A small-molecule ligand and the protein it binds are described below.
Small molecule (SMILES): Cc1cn([C@H]2C[C@H](OP(=O)(O)O)[C@@H](COP(=O)(O)O)O2)c(=O)[nH]c1=O

Binding-site contacts:
Ligand atom C5' contacts residue TYR107 of chain 1.A at 3.6 Å (hydrophobic).
Ligand atom O2 contacts residue TYR109 of chain 1.A at 4.0 Å.
Ligand atom O4P contacts residue ARG35 of chain 1.A at 2.9 Å (salt-bridge).
Ligand atom C5' contacts residue ARG81 of chain 1.A at 4.1 Å.
Ligand atom C5 contacts residue TYR107 of chain 1.A at 4.0 Å (hydrophobic).
Ligand atom O2P contacts residue TYR79 of chain 1.A at 2.5 Å (h-bond).
Ligand atom P2 contacts residue ARG35 of chain 1.A at 3.6 Å.
Ligand atom C5M contacts residue ARG35 of chain 1.A at 3.7 Å.
Ligand atom O1P contacts residue TYR79 of chain 1.A at 3.5 Å (h-bond).
Ligand atom C4 contacts residue TYR109 of chain 1.A at 3.6 Å (hydrophobic).
Ligand atom C4 contacts residue LEU83 of chain 1.A at 3.7 Å (hydrophobic).
Ligand atom O4 contacts residue LEU37 of chain 1.A at 4.0 Å.
Ligand atom O1P contacts residue LYS78 of chain 1.A at 2.7 Å (salt-bridge).
Ligand atom O6P contacts residue CA1 of chain 1.B at 3.2 Å.
Ligand atom O5' contacts residue ARG81 of chain 1.A at 3.1 Å (salt-bridge).
Ligand atom O6P contacts residue TYR107 of chain 1.A at 4.1 Å.
Ligand atom P1 contacts residue LYS78 of chain 1.A at 3.7 Å.
Ligand atom O4 contacts residue TYR109 of chain 1.A at 3.8 Å.
Ligand atom C2 contacts residue TYR109 of chain 1.A at 3.9 Å (hydrophobic).
Ligand atom C2 contacts residue ASP77 of chain 1.A at 4.0 Å.
Ligand atom O6P contacts residue ASP40 of chain 1.A at 3.5 Å (salt-bridge).
Ligand atom O2P contacts residue LYS78 of chain 1.A at 4.1 Å.
Ligand atom O3' contacts residue LYS78 of chain 1.A at 3.5 Å (salt-bridge).
Ligand atom C2' contacts residue TYR109 of chain 1.A at 3.5 Å (hydrophobic).
Ligand atom N3 contacts residue TYR109 of chain 1.A at 3.5 Å.
Ligand atom P1 contacts residue TYR79 of chain 1.A at 3.5 Å.
Ligand atom O4' contacts residue ARG81 of chain 1.A at 3.1 Å (salt-bridge).
Ligand atom N3 contacts residue LEU83 of chain 1.A at 3.9 Å.
Ligand atom C3' contacts residue TYR107 of chain 1.A at 3.9 Å (hydrophobic).
Ligand atom C4' contacts residue ARG81 of chain 1.A at 3.9 Å.
Ligand atom O2 contacts residue ASP77 of chain 1.A at 4.0 Å.
Ligand atom C5M contacts residue LEU36 of chain 1.A at 4.0 Å (hydrophobic).
Ligand atom C5M contacts residue TYR107 of chain 1.A at 3.8 Å (hydrophobic).
Ligand atom O4P contacts residue ARG81 of chain 1.A at 2.8 Å (salt-bridge).
Ligand atom P2 contacts residue ARG81 of chain 1.A at 4.0 Å.
Ligand atom O5' contacts residue ARG35 of chain 1.A at 3.7 Å.
Ligand atom O6P contacts residue ARG35 of chain 1.A at 2.9 Å (salt-bridge).
Ligand atom O4 contacts residue LEU83 of chain 1.A at 3.6 Å.
Ligand atom C5 contacts residue LEU83 of chain 1.A at 4.0 Å (hydrophobic).
Ligand atom C2' contacts residue TYR107 of chain 1.A at 3.7 Å (hydrophobic).

Sequence of chain 1.A:
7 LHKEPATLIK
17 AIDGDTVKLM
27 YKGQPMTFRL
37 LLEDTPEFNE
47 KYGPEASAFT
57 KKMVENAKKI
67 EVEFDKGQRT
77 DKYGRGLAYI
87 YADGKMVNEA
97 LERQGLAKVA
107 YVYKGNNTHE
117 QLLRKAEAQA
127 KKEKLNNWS